This protein binds this small molecule.
Small molecule (SMILES): Cn1ccnn1

Sequence of chain 1.B:
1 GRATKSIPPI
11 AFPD

Binding-site contacts:
Ligand atom C1 contacts residue ALA11 of chain 1.B at 1.5 Å (hydrophobic).
Ligand atom N contacts residue ALA3 of chain 1.B at 2.5 Å.
Ligand atom N1 contacts residue PRO9 of chain 1.B at 3.3 Å.
Ligand atom C1 contacts residue ALA3 of chain 1.B at 3.6 Å (hydrophobic).
Ligand atom N2 contacts residue ALA3 of chain 1.B at 3.1 Å.
Ligand atom N1 contacts residue ALA3 of chain 1.B at 4.3 Å.
Ligand atom N2 contacts residue ALA11 of chain 1.B at 3.6 Å.
Ligand atom N1 contacts residue ALA11 of chain 1.B at 3.6 Å.
Ligand atom C contacts residue ARG2 of chain 1.B at 3.4 Å.
Ligand atom N contacts residue PRO9 of chain 1.B at 4.4 Å.
Ligand atom C2 contacts residue PRO9 of chain 1.B at 4.2 Å (hydrophobic).
Ligand atom C2 contacts residue ALA11 of chain 1.B at 2.5 Å (hydrophobic).
Ligand atom N contacts residue ILE10 of chain 1.B at 4.1 Å.
Ligand atom N contacts residue ARG2 of chain 1.B at 4.2 Å.
Ligand atom C1 contacts residue ILE10 of chain 1.B at 3.7 Å (hydrophobic).
Ligand atom N contacts residue ALA11 of chain 1.B at 2.6 Å.
Ligand atom C2 contacts residue ILE10 of chain 1.B at 4.2 Å (hydrophobic).
Ligand atom C contacts residue ILE10 of chain 1.B at 4.2 Å (hydrophobic).
Ligand atom C contacts residue GLY1 of chain 1.B at 3.9 Å.
Ligand atom C contacts residue THR4 of chain 1.B at 4.5 Å.
Ligand atom C contacts residue ALA3 of chain 1.B at 1.5 Å (hydrophobic).
Ligand atom N2 contacts residue PRO9 of chain 1.B at 3.6 Å.
Ligand atom C contacts residue ALA11 of chain 1.B at 3.5 Å (hydrophobic).
Ligand atom C1 contacts residue PHE12 of chain 1.B at 4.4 Å (hydrophobic).